The small molecule below binds the protein below.
Small molecule (SMILES): CC(=O)N[C@H]1[C@H](O[C@H]2[C@H](O)[C@@H](NC(C)=O)CO[C@@H]2CO)O[C@H](CO)[C@@H](O[C@@H]2O[C@H](CO)[C@@H](O)[C@H](O)[C@@H]2O)[C@@H]1O

Binding-site contacts:
Ligand atom N2 contacts residue GLN328 of chain 1.D at 3.7 Å.
Ligand atom C3 contacts residue ASN346 of chain 1.D at 4.0 Å.
Ligand atom C2 contacts residue GLN328 of chain 1.D at 3.2 Å.
Ligand atom C4 contacts residue ASN335 of chain 1.D at 3.7 Å.
Ligand atom O7 contacts residue GLN328 of chain 1.D at 3.0 Å (h-bond).
Ligand atom C6 contacts residue ASN335 of chain 1.D at 3.4 Å.
Ligand atom O5 contacts residue ASN346 of chain 1.D at 1.9 Å (h-bond).
Ligand atom C1 contacts residue ASN335 of chain 1.D at 3.6 Å.
Ligand atom O5 contacts residue ASN335 of chain 1.D at 2.8 Å (h-bond).
Ligand atom C3 contacts residue ASN335 of chain 1.D at 4.5 Å.
Ligand atom C4 contacts residue ASN346 of chain 1.D at 4.1 Å.
Ligand atom C5 contacts residue ASN335 of chain 1.D at 3.4 Å.
Ligand atom O3 contacts residue GLN328 of chain 1.D at 3.3 Å (h-bond).
Ligand atom C7 contacts residue ASN346 of chain 1.D at 4.4 Å.
Ligand atom N2 contacts residue ASN346 of chain 1.D at 3.6 Å (h-bond).
Ligand atom C6 contacts residue ASN346 of chain 1.D at 4.1 Å.
Ligand atom C3 contacts residue GLN328 of chain 1.D at 3.7 Å.
Ligand atom C4 contacts residue GLN328 of chain 1.D at 4.2 Å.
Ligand atom C2 contacts residue ASN346 of chain 1.D at 2.9 Å.
Ligand atom C5 contacts residue ASN346 of chain 1.D at 3.2 Å.
Ligand atom C2 contacts residue ASN335 of chain 1.D at 4.0 Å.
Ligand atom C7 contacts residue GLN328 of chain 1.D at 3.4 Å.
Ligand atom O7 contacts residue ASN346 of chain 1.D at 4.4 Å.
Ligand atom C1 contacts residue ASN346 of chain 1.D at 1.5 Å.
Ligand atom C8 contacts residue GLN328 of chain 1.D at 4.3 Å.
Ligand atom O6 contacts residue ASN335 of chain 1.D at 2.7 Å (h-bond).
Ligand atom C1 contacts residue GLN328 of chain 1.D at 4.2 Å.

Sequence of chain 1.D:
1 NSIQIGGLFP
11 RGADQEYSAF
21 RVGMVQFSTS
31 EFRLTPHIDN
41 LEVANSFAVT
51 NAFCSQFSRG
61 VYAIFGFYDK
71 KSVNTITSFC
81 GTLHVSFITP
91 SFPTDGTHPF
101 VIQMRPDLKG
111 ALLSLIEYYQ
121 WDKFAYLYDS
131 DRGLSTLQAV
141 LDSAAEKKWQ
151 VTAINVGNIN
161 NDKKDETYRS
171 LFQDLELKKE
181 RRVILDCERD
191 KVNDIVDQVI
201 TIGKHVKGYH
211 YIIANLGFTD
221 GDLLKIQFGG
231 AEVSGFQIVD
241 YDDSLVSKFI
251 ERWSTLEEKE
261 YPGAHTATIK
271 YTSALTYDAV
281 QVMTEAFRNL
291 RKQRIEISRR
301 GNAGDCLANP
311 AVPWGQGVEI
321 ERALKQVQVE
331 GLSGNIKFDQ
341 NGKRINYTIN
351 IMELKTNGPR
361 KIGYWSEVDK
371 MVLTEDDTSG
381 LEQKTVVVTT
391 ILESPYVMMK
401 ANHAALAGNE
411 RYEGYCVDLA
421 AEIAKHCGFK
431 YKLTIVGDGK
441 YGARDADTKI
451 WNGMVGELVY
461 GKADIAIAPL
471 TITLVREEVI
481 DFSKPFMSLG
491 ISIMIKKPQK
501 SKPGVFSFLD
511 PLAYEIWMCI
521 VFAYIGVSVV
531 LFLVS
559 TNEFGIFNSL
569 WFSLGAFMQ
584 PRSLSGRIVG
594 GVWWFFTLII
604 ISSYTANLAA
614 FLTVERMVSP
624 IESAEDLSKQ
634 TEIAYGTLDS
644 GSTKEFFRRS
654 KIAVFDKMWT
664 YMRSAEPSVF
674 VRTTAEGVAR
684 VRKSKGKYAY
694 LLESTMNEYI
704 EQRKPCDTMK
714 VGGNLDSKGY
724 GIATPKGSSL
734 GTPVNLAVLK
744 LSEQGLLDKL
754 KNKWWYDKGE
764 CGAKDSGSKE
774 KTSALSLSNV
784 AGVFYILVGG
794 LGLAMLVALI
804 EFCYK